Binding-site contacts:
Ligand atom O4 contacts residue SER146 of chain 1.B at 3.0 Å (h-bond).
Ligand atom C4 contacts residue HIS193 of chain 1.C at 3.4 Å.
Ligand atom N2 contacts residue THR93 of chain 1.B at 4.2 Å.
Ligand atom CL1 contacts residue PHE144 of chain 1.B at 3.7 Å.
Ligand atom C5 contacts residue SER146 of chain 1.B at 4.1 Å.
Ligand atom C11 contacts residue VAL170 of chain 1.B at 3.8 Å (hydrophobic).
Ligand atom C9 contacts residue LEU158 of chain 1.B at 4.0 Å (hydrophobic).
Ligand atom C1 contacts residue SER104 of chain 1.B at 3.0 Å.
Ligand atom C11 contacts residue LEU158 of chain 1.B at 4.1 Å (hydrophobic).
Ligand atom CL1 contacts residue THR93 of chain 1.B at 3.6 Å.
Ligand atom CL2 contacts residue PHE134 of chain 1.B at 3.3 Å.
Ligand atom O9B contacts residue PHE166 of chain 1.B at 3.9 Å.
Ligand atom CL1 contacts residue SER104 of chain 1.B at 3.1 Å.
Ligand atom C7 contacts residue CYS31 of chain 1.C at 4.0 Å (hydrophobic).
Ligand atom C1 contacts residue PHE102 of chain 1.B at 4.0 Å (hydrophobic).
Ligand atom C8 contacts residue LEU158 of chain 1.B at 3.9 Å (hydrophobic).
Ligand atom O2 contacts residue PHE25 of chain 1.C at 3.5 Å.
Ligand atom O9A contacts residue PHE166 of chain 1.B at 3.3 Å.
Ligand atom CL2 contacts residue PHE144 of chain 1.B at 4.0 Å.
Ligand atom N9 contacts residue PHE166 of chain 1.B at 3.7 Å.
Ligand atom O9B contacts residue ALA29 of chain 1.C at 4.0 Å.
Ligand atom C2 contacts residue TYR133 of chain 1.B at 3.9 Å (hydrophobic).
Ligand atom O5 contacts residue SER146 of chain 1.B at 3.1 Å.
Ligand atom C1 contacts residue TYR133 of chain 1.B at 3.8 Å (hydrophobic).
Ligand atom C2 contacts residue PHE102 of chain 1.B at 4.0 Å (hydrophobic).
Ligand atom C4 contacts residue SER146 of chain 1.B at 3.3 Å.
Ligand atom O2 contacts residue TYR133 of chain 1.B at 3.3 Å (h-bond).
Ligand atom C8 contacts residue CYS31 of chain 1.C at 3.9 Å (hydrophobic).
Ligand atom O4 contacts residue HIS193 of chain 1.C at 3.4 Å (h-bond).
Ligand atom CL2 contacts residue SER104 of chain 1.B at 3.7 Å.
Ligand atom C10 contacts residue PHE144 of chain 1.B at 4.2 Å (hydrophobic).
Ligand atom C7 contacts residue LEU158 of chain 1.B at 3.6 Å (hydrophobic).
Ligand atom C10 contacts residue LEU158 of chain 1.B at 4.1 Å (hydrophobic).
Ligand atom C10 contacts residue VAL170 of chain 1.B at 4.0 Å (hydrophobic).
Ligand atom O9B contacts residue VAL160 of chain 1.B at 3.4 Å.
Ligand atom C3 contacts residue HIS193 of chain 1.C at 3.5 Å.
Ligand atom N2 contacts residue PHE102 of chain 1.B at 4.1 Å.
Ligand atom C6 contacts residue LEU158 of chain 1.B at 4.0 Å (hydrophobic).
Ligand atom CL2 contacts residue TYR133 of chain 1.B at 3.2 Å.
Ligand atom O5 contacts residue VAL170 of chain 1.B at 3.7 Å.

This protein binds this small molecule.
Small molecule (SMILES): O=C(N[C@H](CO)[C@H](O)c1ccc([N+](=O)[O-])cc1)C(Cl)Cl

Sequence of chain 1.C:
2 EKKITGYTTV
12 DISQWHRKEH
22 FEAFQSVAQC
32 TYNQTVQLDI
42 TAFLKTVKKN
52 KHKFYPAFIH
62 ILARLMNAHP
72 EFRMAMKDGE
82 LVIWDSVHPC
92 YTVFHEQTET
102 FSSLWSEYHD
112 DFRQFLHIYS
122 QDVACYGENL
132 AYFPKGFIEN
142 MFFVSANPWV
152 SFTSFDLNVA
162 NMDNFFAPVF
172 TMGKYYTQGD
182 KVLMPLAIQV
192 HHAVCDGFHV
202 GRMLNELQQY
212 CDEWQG

Sequence of chain 1.B:
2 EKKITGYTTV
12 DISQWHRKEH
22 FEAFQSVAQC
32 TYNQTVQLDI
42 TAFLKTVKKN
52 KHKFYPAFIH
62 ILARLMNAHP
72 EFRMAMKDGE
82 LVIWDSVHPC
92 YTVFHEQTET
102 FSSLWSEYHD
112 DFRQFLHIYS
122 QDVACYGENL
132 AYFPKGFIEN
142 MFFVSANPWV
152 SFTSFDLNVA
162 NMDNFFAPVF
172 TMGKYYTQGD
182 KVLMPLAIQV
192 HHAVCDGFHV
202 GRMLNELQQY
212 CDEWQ